A protein and the small-molecule ligand that binds it are described below.
Small molecule (SMILES): CC(=O)N[C@@H]1[C@@H](O)[C@H](O)[C@@H](CO)O[C@H]1O

Sequence of chain 1.U:
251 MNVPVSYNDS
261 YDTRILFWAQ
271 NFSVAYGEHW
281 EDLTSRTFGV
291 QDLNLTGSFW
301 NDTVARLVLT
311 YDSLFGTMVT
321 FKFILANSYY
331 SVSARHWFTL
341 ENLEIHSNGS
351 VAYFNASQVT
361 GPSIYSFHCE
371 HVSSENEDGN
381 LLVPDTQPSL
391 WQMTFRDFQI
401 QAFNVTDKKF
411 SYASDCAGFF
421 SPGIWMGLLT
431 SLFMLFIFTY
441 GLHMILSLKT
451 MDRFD

Sequence of chain 1.R:
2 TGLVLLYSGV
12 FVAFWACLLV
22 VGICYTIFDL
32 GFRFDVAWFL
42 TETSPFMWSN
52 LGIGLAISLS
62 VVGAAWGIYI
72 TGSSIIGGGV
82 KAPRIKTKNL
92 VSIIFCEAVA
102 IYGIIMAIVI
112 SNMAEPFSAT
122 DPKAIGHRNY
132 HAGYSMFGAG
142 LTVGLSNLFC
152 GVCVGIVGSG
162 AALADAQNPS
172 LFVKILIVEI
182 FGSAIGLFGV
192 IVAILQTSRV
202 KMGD

Binding-site contacts:
Ligand atom C8 contacts residue ASP122 of chain 1.R at 2.8 Å.
Ligand atom C1 contacts residue ASP385 of chain 1.U at 3.2 Å.
Ligand atom O7 contacts residue ASP122 of chain 1.R at 3.9 Å.
Ligand atom C4 contacts residue ASN355 of chain 1.U at 4.2 Å.
Ligand atom C6 contacts residue ASN355 of chain 1.U at 4.3 Å.
Ligand atom C3 contacts residue ASN355 of chain 1.U at 3.7 Å.
Ligand atom O5 contacts residue ASN355 of chain 1.U at 2.3 Å (h-bond).
Ligand atom C5 contacts residue ASN342 of chain 1.U at 4.0 Å.
Ligand atom N2 contacts residue ASN355 of chain 1.U at 2.9 Å (h-bond).
Ligand atom O5 contacts residue ASP385 of chain 1.U at 3.3 Å (salt-bridge).
Ligand atom C6 contacts residue ASN342 of chain 1.U at 3.8 Å.
Ligand atom C8 contacts residue ASN355 of chain 1.U at 4.5 Å.
Ligand atom C7 contacts residue ASN355 of chain 1.U at 3.4 Å.
Ligand atom C1 contacts residue ASN355 of chain 1.U at 1.3 Å.
Ligand atom C7 contacts residue ASP122 of chain 1.R at 3.7 Å.
Ligand atom O5 contacts residue ASN342 of chain 1.U at 3.2 Å (h-bond).
Ligand atom C5 contacts residue ASN355 of chain 1.U at 3.5 Å.
Ligand atom O7 contacts residue SER357 of chain 1.U at 3.9 Å.
Ligand atom C5 contacts residue ASP385 of chain 1.U at 3.5 Å.
Ligand atom O6 contacts residue ASP385 of chain 1.U at 4.2 Å.
Ligand atom C1 contacts residue ASN342 of chain 1.U at 4.1 Å.
Ligand atom C2 contacts residue ASN355 of chain 1.U at 2.5 Å.
Ligand atom O6 contacts residue ASN342 of chain 1.U at 4.5 Å.
Ligand atom O7 contacts residue ASN355 of chain 1.U at 3.4 Å (h-bond).
Ligand atom C6 contacts residue ASP385 of chain 1.U at 3.6 Å.